Sequence of chain 2.A:
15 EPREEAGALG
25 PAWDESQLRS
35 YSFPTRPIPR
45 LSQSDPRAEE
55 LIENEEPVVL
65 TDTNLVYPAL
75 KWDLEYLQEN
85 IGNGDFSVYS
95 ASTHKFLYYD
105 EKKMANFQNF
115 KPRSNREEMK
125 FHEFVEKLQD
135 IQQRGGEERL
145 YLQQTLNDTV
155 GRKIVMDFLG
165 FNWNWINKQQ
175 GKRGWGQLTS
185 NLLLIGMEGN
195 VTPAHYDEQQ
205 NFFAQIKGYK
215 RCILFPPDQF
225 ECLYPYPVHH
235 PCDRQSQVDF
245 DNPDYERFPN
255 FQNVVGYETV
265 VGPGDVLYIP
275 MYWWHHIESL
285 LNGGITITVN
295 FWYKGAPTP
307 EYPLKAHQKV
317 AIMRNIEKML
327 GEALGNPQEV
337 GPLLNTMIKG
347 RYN

This protein binds this small molecule.
Small molecule (SMILES): O=C(NO)c1cccc(O)c1

Binding-site contacts:
Ligand atom N contacts residue FE21 of chain 2.B at 2.8 Å.
Ligand atom O contacts residue HIS279 of chain 2.A at 3.8 Å.
Ligand atom O2 contacts residue TRP296 of chain 2.A at 3.8 Å.
Ligand atom C5 contacts residue ASN294 of chain 2.A at 4.2 Å.
Ligand atom C3 contacts residue ILE281 of chain 2.A at 3.6 Å (hydrophobic).
Ligand atom O contacts residue FE21 of chain 2.B at 2.2 Å.
Ligand atom C contacts residue HIS279 of chain 2.A at 4.1 Å.
Ligand atom N contacts residue 0691 of chain 2.D at 3.8 Å.
Ligand atom O contacts residue THR196 of chain 2.A at 4.2 Å.
Ligand atom O3 contacts residue THR196 of chain 2.A at 2.4 Å (h-bond).
Ligand atom C5 contacts residue PHE207 of chain 2.A at 3.5 Å (hydrophobic).
Ligand atom C contacts residue HIS199 of chain 2.A at 4.2 Å.
Ligand atom O2 contacts residue ASN205 of chain 2.A at 3.1 Å (h-bond).
Ligand atom C2 contacts residue THR196 of chain 2.A at 3.6 Å.
Ligand atom C3 contacts residue THR196 of chain 2.A at 3.4 Å.
Ligand atom C4 contacts residue TYR145 of chain 2.A at 3.2 Å (hydrophobic).
Ligand atom C6 contacts residue ASN294 of chain 2.A at 3.6 Å.
Ligand atom C contacts residue 0691 of chain 2.D at 3.5 Å.
Ligand atom C1 contacts residue PHE207 of chain 2.A at 4.2 Å (hydrophobic).
Ligand atom C1 contacts residue ILE281 of chain 2.A at 3.9 Å (hydrophobic).
Ligand atom O3 contacts residue TYR145 of chain 2.A at 2.6 Å (h-bond).
Ligand atom O contacts residue HIS199 of chain 2.A at 3.0 Å.
Ligand atom O2 contacts residue FE21 of chain 2.B at 2.1 Å.
Ligand atom C5 contacts residue ILE281 of chain 2.A at 4.2 Å (hydrophobic).
Ligand atom C3 contacts residue TYR145 of chain 2.A at 3.3 Å (hydrophobic).
Ligand atom N contacts residue ASN205 of chain 2.A at 3.8 Å.
Ligand atom O2 contacts residue 0691 of chain 2.D at 3.1 Å (h-bond).
Ligand atom C4 contacts residue LYS214 of chain 2.A at 3.2 Å.
Ligand atom C contacts residue FE21 of chain 2.B at 2.8 Å.
Ligand atom O2 contacts residue HIS279 of chain 2.A at 3.0 Å (h-bond).
Ligand atom C4 contacts residue ILE281 of chain 2.A at 3.7 Å (hydrophobic).
Ligand atom N contacts residue ASN294 of chain 2.A at 3.3 Å (h-bond).
Ligand atom O2 contacts residue ASN294 of chain 2.A at 3.6 Å.
Ligand atom O3 contacts residue ILE281 of chain 2.A at 3.8 Å.
Ligand atom N contacts residue HIS279 of chain 2.A at 3.9 Å.
Ligand atom C6 contacts residue PHE207 of chain 2.A at 3.3 Å (hydrophobic).
Ligand atom C contacts residue ILE281 of chain 2.A at 4.0 Å (hydrophobic).
Ligand atom C5 contacts residue LYS214 of chain 2.A at 4.0 Å.
Ligand atom O contacts residue 0691 of chain 2.D at 2.8 Å (h-bond).
Ligand atom C2 contacts residue ILE281 of chain 2.A at 4.0 Å (hydrophobic).